This protein binds this small molecule.
Small molecule (SMILES): CC(C)(C)c1nc(-c2cccc(NS(=O)(=O)c3c(F)cccc3F)c2F)c(-c2ccnc(N)n2)s1

Binding-site contacts:
Ligand atom N6 contacts residue TRP91 of chain 1.B at 3.7 Å.
Ligand atom F52 contacts residue ILE87 of chain 1.B at 3.3 Å.
Ligand atom C16 contacts residue VAL31 of chain 1.B at 3.6 Å (hydrophobic).
Ligand atom C1 contacts residue TRP91 of chain 1.B at 3.7 Å (hydrophobic).
Ligand atom C18 contacts residue SER25 of chain 1.B at 3.3 Å.
Ligand atom C47 contacts residue PHE76 of chain 1.B at 3.5 Å (hydrophobic).
Ligand atom C47 contacts residue LEU74 of chain 1.B at 3.3 Å (hydrophobic).
Ligand atom C33 contacts residue LEU74 of chain 1.B at 3.6 Å (hydrophobic).
Ligand atom C31 contacts residue LEU74 of chain 1.B at 3.6 Å (hydrophobic).
Ligand atom N15 contacts residue VAL31 of chain 1.B at 3.3 Å.
Ligand atom N9 contacts residue TRP91 of chain 1.B at 3.3 Å.
Ligand atom N40 contacts residue ASP154 of chain 1.B at 2.9 Å (salt-bridge).
Ligand atom C7 contacts residue ALA41 of chain 1.B at 3.8 Å (hydrophobic).
Ligand atom F52 contacts residue THR89 of chain 1.B at 3.5 Å.
Ligand atom C50 contacts residue THR89 of chain 1.B at 3.5 Å.
Ligand atom F53 contacts residue GLY153 of chain 1.B at 3.3 Å.
Ligand atom C35 contacts residue VAL31 of chain 1.B at 3.6 Å (hydrophobic).
Ligand atom C31 contacts residue LYS43 of chain 1.B at 3.7 Å.
Ligand atom S42 contacts residue LYS43 of chain 1.B at 3.5 Å (salt-bridge).
Ligand atom F52 contacts residue LEU65 of chain 1.B at 3.3 Å.
Ligand atom O55 contacts residue LYS43 of chain 1.B at 3.7 Å.
Ligand atom F53 contacts residue PHE155 of chain 1.B at 3.5 Å.
Ligand atom O54 contacts residue LYS43 of chain 1.B at 2.7 Å (salt-bridge).
Ligand atom S13 contacts residue PHE143 of chain 1.B at 3.7 Å.
Ligand atom N40 contacts residue LYS43 of chain 1.B at 3.6 Å.
Ligand atom C7 contacts residue GLN90 of chain 1.B at 3.6 Å.
Ligand atom C49 contacts residue LEU65 of chain 1.B at 3.5 Å (hydrophobic).
Ligand atom O55 contacts residue PHE155 of chain 1.B at 2.9 Å (h-bond).
Ligand atom F39 contacts residue ASP154 of chain 1.B at 2.9 Å.
Ligand atom C50 contacts residue LEU65 of chain 1.B at 3.7 Å (hydrophobic).
Ligand atom O54 contacts residue PHE28 of chain 1.B at 3.6 Å.
Ligand atom C37 contacts residue THR89 of chain 1.B at 3.5 Å.
Ligand atom N9 contacts residue CYS92 of chain 1.B at 3.0 Å (h-bond).
Ligand atom C50 contacts residue PHE76 of chain 1.B at 3.6 Å (hydrophobic).
Ligand atom N6 contacts residue CYS92 of chain 1.B at 3.1 Å (h-bond).
Ligand atom O55 contacts residue ASP154 of chain 1.B at 3.6 Å.
Ligand atom C49 contacts residue THR89 of chain 1.B at 3.6 Å.
Ligand atom C44 contacts residue LEU74 of chain 1.B at 3.2 Å (hydrophobic).
Ligand atom C18 contacts residue GLY26 of chain 1.B at 3.8 Å.
Ligand atom C12 contacts residue PHE143 of chain 1.B at 3.6 Å (hydrophobic).

Sequence of chain 1.B:
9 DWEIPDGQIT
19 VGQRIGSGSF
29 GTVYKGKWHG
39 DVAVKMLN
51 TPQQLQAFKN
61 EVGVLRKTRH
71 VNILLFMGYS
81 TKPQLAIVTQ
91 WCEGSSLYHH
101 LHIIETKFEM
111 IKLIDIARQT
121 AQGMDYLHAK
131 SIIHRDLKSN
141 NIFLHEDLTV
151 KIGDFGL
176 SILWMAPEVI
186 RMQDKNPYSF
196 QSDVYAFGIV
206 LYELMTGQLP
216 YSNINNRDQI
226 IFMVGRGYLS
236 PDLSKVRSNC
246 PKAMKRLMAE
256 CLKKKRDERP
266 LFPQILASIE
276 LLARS